Binding-site contacts:
Ligand atom C5 contacts residue ILE278 of chain 1.A at 3.9 Å (hydrophobic).
Ligand atom C8 contacts residue ARG555 of chain 1.A at 3.4 Å.
Ligand atom C5 contacts residue ASN280 of chain 1.A at 3.6 Å.
Ligand atom O6 contacts residue ARG555 of chain 1.A at 4.4 Å.
Ligand atom C4 contacts residue ASN280 of chain 1.A at 4.2 Å.
Ligand atom C3 contacts residue ASN280 of chain 1.A at 3.8 Å.
Ligand atom O5 contacts residue ASN280 of chain 1.A at 2.3 Å (h-bond).
Ligand atom C2 contacts residue ASN280 of chain 1.A at 2.4 Å.
Ligand atom C8 contacts residue ASN280 of chain 1.A at 4.4 Å.
Ligand atom O6 contacts residue ILE278 of chain 1.A at 4.1 Å.
Ligand atom C7 contacts residue ASN280 of chain 1.A at 3.5 Å.
Ligand atom C7 contacts residue SER308 of chain 1.A at 4.1 Å.
Ligand atom O6 contacts residue ASN280 of chain 1.A at 4.5 Å.
Ligand atom C1 contacts residue ASN280 of chain 1.A at 1.4 Å.
Ligand atom C1 contacts residue ILE278 of chain 1.A at 4.0 Å (hydrophobic).
Ligand atom C8 contacts residue THR307 of chain 1.A at 4.1 Å.
Ligand atom C6 contacts residue ILE278 of chain 1.A at 4.2 Å (hydrophobic).
Ligand atom N2 contacts residue ASN280 of chain 1.A at 2.9 Å (h-bond).
Ligand atom O7 contacts residue SER308 of chain 1.A at 3.6 Å (h-bond).
Ligand atom O5 contacts residue ILE278 of chain 1.A at 3.6 Å.
Ligand atom O7 contacts residue ASN280 of chain 1.A at 3.8 Å.

This small molecule binds to this protein.
Small molecule (SMILES): CC(=O)N[C@H]1[C@H](O[C@H]2[C@H](O)[C@@H](NC(C)=O)CO[C@@H]2CO)O[C@H](CO)[C@@H](O)[C@@H]1O

Sequence of chain 1.A:
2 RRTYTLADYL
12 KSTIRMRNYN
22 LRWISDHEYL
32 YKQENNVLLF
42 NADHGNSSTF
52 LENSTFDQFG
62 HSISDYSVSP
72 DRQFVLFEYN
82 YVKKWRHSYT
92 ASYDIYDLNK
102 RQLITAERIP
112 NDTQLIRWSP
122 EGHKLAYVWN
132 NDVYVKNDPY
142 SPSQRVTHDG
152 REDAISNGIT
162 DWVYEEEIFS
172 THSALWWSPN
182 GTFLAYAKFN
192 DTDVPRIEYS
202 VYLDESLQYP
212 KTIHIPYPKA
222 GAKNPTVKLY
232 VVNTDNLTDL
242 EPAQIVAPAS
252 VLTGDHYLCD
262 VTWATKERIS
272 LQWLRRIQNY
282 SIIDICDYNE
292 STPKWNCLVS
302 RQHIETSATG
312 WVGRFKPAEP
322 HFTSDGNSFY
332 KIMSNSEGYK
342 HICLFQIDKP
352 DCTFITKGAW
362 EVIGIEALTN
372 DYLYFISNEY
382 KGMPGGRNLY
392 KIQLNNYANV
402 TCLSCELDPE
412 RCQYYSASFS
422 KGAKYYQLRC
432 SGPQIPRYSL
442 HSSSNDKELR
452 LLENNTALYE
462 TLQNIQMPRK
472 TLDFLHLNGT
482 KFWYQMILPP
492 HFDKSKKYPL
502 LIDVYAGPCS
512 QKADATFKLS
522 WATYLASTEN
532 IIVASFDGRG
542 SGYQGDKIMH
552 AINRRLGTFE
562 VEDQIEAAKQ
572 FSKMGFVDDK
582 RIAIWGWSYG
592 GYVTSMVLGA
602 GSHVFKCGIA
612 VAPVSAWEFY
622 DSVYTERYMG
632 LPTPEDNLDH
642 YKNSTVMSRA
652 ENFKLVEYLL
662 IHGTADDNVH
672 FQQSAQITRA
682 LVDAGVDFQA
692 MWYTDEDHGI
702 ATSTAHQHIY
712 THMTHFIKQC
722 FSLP